Sequence of chain 1.A:
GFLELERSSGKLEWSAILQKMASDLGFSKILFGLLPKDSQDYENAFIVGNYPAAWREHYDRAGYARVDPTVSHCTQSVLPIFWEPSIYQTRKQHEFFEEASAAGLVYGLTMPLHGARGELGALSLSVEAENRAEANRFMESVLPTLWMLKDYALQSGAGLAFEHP

This protein binds this small molecule.
Small molecule (SMILES): COCOc1c(Br)cc(Br)cc1CNC(=O)c1ccccc1[N+](=O)[O-]

Binding-site contacts:
Ligand atom O17 contacts residue SER129 of chain 1.A at 3.4 Å.
Ligand atom C8 contacts residue VAL76 of chain 1.A at 3.8 Å (hydrophobic).
Ligand atom C21 contacts residue VAL76 of chain 1.A at 3.5 Å (hydrophobic).
Ligand atom C15 contacts residue PHE101 of chain 1.A at 3.8 Å (hydrophobic).
Ligand atom O19 contacts residue TRP60 of chain 1.A at 3.4 Å (h-bond).
Ligand atom C1 contacts residue TYR64 of chain 1.A at 3.8 Å (hydrophobic).
Ligand atom C11 contacts residue ASP73 of chain 1.A at 3.8 Å.
Ligand atom O19 contacts residue LEU110 of chain 1.A at 3.1 Å.
Ligand atom C12 contacts residue TRP88 of chain 1.A at 3.3 Å (hydrophobic).
Ligand atom C3 contacts residue LEU36 of chain 1.A at 3.5 Å (hydrophobic).
Ligand atom O17 contacts residue TYR56 of chain 1.A at 2.7 Å (h-bond).
Ligand atom C7 contacts residue SER129 of chain 1.A at 3.6 Å.
Ligand atom C9 contacts residue ASP73 of chain 1.A at 3.8 Å.
Ligand atom C5 contacts residue TYR64 of chain 1.A at 3.5 Å (hydrophobic).
Ligand atom BR2 contacts residue TRP60 of chain 1.A at 3.4 Å.
Ligand atom C4 contacts residue TYR64 of chain 1.A at 3.5 Å (hydrophobic).
Ligand atom O18 contacts residue TYR56 of chain 1.A at 3.5 Å.
Ligand atom C14 contacts residue PHE101 of chain 1.A at 3.6 Å (hydrophobic).
Ligand atom C8 contacts residue ALA127 of chain 1.A at 3.8 Å (hydrophobic).
Ligand atom C4 contacts residue LEU36 of chain 1.A at 3.6 Å (hydrophobic).
Ligand atom C11 contacts residue TRP88 of chain 1.A at 3.3 Å (hydrophobic).
Ligand atom C21 contacts residue TYR64 of chain 1.A at 3.4 Å (hydrophobic).
Ligand atom C10 contacts residue TRP88 of chain 1.A at 3.7 Å (hydrophobic).
Ligand atom O18 contacts residue TRP60 of chain 1.A at 2.9 Å (h-bond).
Ligand atom N8 contacts residue ASP73 of chain 1.A at 2.8 Å (salt-bridge).
Ligand atom N16 contacts residue TRP60 of chain 1.A at 3.5 Å (h-bond).
Ligand atom C13 contacts residue TRP88 of chain 1.A at 3.5 Å (hydrophobic).
Ligand atom C13 contacts residue PHE101 of chain 1.A at 3.6 Å (hydrophobic).
Ligand atom C6 contacts residue TYR64 of chain 1.A at 3.9 Å (hydrophobic).
Ligand atom O25 contacts residue VAL76 of chain 1.A at 3.6 Å.
Ligand atom C7 contacts residue ASP73 of chain 1.A at 3.4 Å.
Ligand atom C2 contacts residue TYR64 of chain 1.A at 3.7 Å (hydrophobic).
Ligand atom C2 contacts residue LEU36 of chain 1.A at 3.7 Å (hydrophobic).
Ligand atom N8 contacts residue THR75 of chain 1.A at 3.8 Å.
Ligand atom C8 contacts residue THR75 of chain 1.A at 3.6 Å.
Ligand atom O17 contacts residue TRP88 of chain 1.A at 3.5 Å.
Ligand atom BR2 contacts residue TYR64 of chain 1.A at 3.5 Å.
Ligand atom C11 contacts residue THR75 of chain 1.A at 3.7 Å.
Ligand atom C3 contacts residue TYR64 of chain 1.A at 3.6 Å (hydrophobic).
Ligand atom C5 contacts residue LEU36 of chain 1.A at 3.8 Å (hydrophobic).